The protein below binds the small molecule below.
Small molecule (SMILES): CNC(=O)[C@@H]1C[C@H](NC(=O)[C@@H](NC(=O)c2ccc(Cn3cccn3)cc2)[C@@H](C)OC(C)(C)C)CN1C(=O)c1ccccc1

Sequence of chain 1.B:
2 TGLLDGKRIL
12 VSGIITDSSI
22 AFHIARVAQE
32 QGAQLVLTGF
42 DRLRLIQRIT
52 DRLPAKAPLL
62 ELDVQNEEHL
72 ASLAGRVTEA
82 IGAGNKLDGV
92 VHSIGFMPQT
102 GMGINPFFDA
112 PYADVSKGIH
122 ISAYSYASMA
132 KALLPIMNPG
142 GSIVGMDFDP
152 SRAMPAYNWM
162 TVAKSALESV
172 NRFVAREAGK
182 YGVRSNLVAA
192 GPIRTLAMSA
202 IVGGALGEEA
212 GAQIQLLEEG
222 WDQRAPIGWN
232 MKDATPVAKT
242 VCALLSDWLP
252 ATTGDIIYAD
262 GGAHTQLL

Binding-site contacts:
Ligand atom C14 contacts residue PHE41 of chain 1.B at 3.7 Å (hydrophobic).
Ligand atom N4 contacts residue NAD1 of chain 1.G at 3.5 Å.
Ligand atom O3 contacts residue PHE97 of chain 1.B at 3.2 Å.
Ligand atom C25 contacts residue MET199 of chain 1.B at 3.7 Å (hydrophobic).
Ligand atom O3 contacts residue MET98 of chain 1.B at 2.8 Å (h-bond).
Ligand atom C17 contacts residue MET98 of chain 1.B at 3.7 Å (hydrophobic).
Ligand atom C13 contacts residue PHE97 of chain 1.B at 3.6 Å (hydrophobic).
Ligand atom N3 contacts residue ALA198 of chain 1.B at 3.5 Å.
Ligand atom C23 contacts residue MET103 of chain 1.B at 3.6 Å (hydrophobic).
Ligand atom O2 contacts residue ARG43 of chain 1.B at 2.6 Å (salt-bridge).
Ligand atom C16 contacts residue LEU197 of chain 1.B at 3.6 Å (hydrophobic).
Ligand atom C14 contacts residue PHE97 of chain 1.B at 3.6 Å (hydrophobic).
Ligand atom C24 contacts residue NAD1 of chain 1.G at 3.7 Å.
Ligand atom C7 contacts residue PHE97 of chain 1.B at 3.5 Å (hydrophobic).
Ligand atom C12 contacts residue PHE41 of chain 1.B at 3.7 Å (hydrophobic).
Ligand atom C15 contacts residue ARG43 of chain 1.B at 3.4 Å.
Ligand atom O4 contacts residue ALA198 of chain 1.B at 3.8 Å.
Ligand atom C12 contacts residue LYS118 of chain 1.B at 3.8 Å.
Ligand atom C22 contacts residue MET199 of chain 1.B at 3.7 Å (hydrophobic).
Ligand atom C27 contacts residue NAD1 of chain 1.G at 3.5 Å.
Ligand atom C3 contacts residue PHE97 of chain 1.B at 3.7 Å (hydrophobic).
Ligand atom C26 contacts residue NAD1 of chain 1.G at 3.8 Å.
Ligand atom C29 contacts residue ALA198 of chain 1.B at 3.8 Å (hydrophobic).
Ligand atom O1 contacts residue ARG43 of chain 1.B at 2.9 Å (salt-bridge).
Ligand atom C22 contacts residue MET103 of chain 1.B at 3.6 Å (hydrophobic).
Ligand atom C13 contacts residue NAD1 of chain 1.G at 3.3 Å.
Ligand atom C13 contacts residue PHE41 of chain 1.B at 3.6 Å (hydrophobic).
Ligand atom C14 contacts residue NAD1 of chain 1.G at 3.8 Å.
Ligand atom C16 contacts residue ILE16 of chain 1.B at 3.2 Å (hydrophobic).
Ligand atom O contacts residue PHE97 of chain 1.B at 3.2 Å.
Ligand atom N5 contacts residue NAD1 of chain 1.G at 2.8 Å (h-bond).
Ligand atom C26 contacts residue TYR158 of chain 1.B at 3.6 Å (hydrophobic).
Ligand atom C11 contacts residue LYS118 of chain 1.B at 3.8 Å.
Ligand atom C19 contacts residue GLY96 of chain 1.B at 3.6 Å.
Ligand atom C2 contacts residue MET98 of chain 1.B at 3.4 Å (hydrophobic).
Ligand atom C23 contacts residue ALA198 of chain 1.B at 3.5 Å (hydrophobic).
Ligand atom C18 contacts residue ALA198 of chain 1.B at 3.7 Å (hydrophobic).
Ligand atom C contacts residue MET98 of chain 1.B at 3.7 Å (hydrophobic).
Ligand atom C contacts residue GLN100 of chain 1.B at 3.8 Å.
Ligand atom C25 contacts residue NAD1 of chain 1.G at 3.5 Å.